Binding-site contacts:
Ligand atom C7 contacts residue GLU171 of chain 1.H at 3.5 Å.
Ligand atom C5 contacts residue MN1 of chain 1.UA at 3.7 Å.
Ligand atom C6 contacts residue MN1 of chain 1.UA at 3.3 Å.
Ligand atom N4 contacts residue HIS71 of chain 1.L at 2.8 Å (h-bond).
Ligand atom C3 contacts residue MN1 of chain 1.FB at 3.7 Å.
Ligand atom O13 contacts residue HIS45 of chain 1.H at 4.0 Å.
Ligand atom C6 contacts residue GLU171 of chain 1.H at 4.1 Å.
Ligand atom N2 contacts residue GLU75 of chain 1.L at 3.9 Å.
Ligand atom O10 contacts residue ARG97 of chain 1.E at 3.5 Å (salt-bridge).
Ligand atom O10 contacts residue LYS175 of chain 1.H at 2.7 Å (salt-bridge).
Ligand atom O13 contacts residue GLU171 of chain 1.H at 2.4 Å (salt-bridge).
Ligand atom O13 contacts residue GLN49 of chain 1.H at 4.0 Å.
Ligand atom N4 contacts residue MN1 of chain 1.FB at 2.7 Å.
Ligand atom O13 contacts residue MN1 of chain 1.UA at 3.5 Å.
Ligand atom N2 contacts residue MN1 of chain 1.UA at 3.4 Å.
Ligand atom C3 contacts residue GLU75 of chain 1.L at 2.7 Å.
Ligand atom N1 contacts residue HIS72 of chain 1.L at 3.8 Å.
Ligand atom O12 contacts residue ARG97 of chain 1.E at 3.9 Å.
Ligand atom C5 contacts residue GLU75 of chain 1.L at 3.7 Å.
Ligand atom O11 contacts residue ARG97 of chain 1.E at 3.2 Å (salt-bridge).
Ligand atom C5 contacts residue LEU105 of chain 1.H at 4.0 Å (hydrophobic).
Ligand atom C5 contacts residue HIS168 of chain 1.H at 3.4 Å.
Ligand atom P9 contacts residue ARG97 of chain 1.E at 3.7 Å.
Ligand atom N4 contacts residue GLU75 of chain 1.L at 2.5 Å (salt-bridge).
Ligand atom C5 contacts residue HIS71 of chain 1.L at 3.2 Å.
Ligand atom N1 contacts residue MN1 of chain 1.UA at 2.6 Å.
Ligand atom N4 contacts residue HIS168 of chain 1.H at 3.3 Å (h-bond).
Ligand atom C3 contacts residue HIS71 of chain 1.L at 3.9 Å.
Ligand atom O10 contacts residue ARG119 of chain 1.E at 3.6 Å.
Ligand atom C5 contacts residue HIS167 of chain 1.H at 3.3 Å.
Ligand atom O12 contacts residue ARG119 of chain 1.E at 3.5 Å (salt-bridge).
Ligand atom C6 contacts residue HIS72 of chain 1.L at 3.6 Å.
Ligand atom N1 contacts residue HIS167 of chain 1.H at 3.5 Å (h-bond).
Ligand atom C5 contacts residue GLU171 of chain 1.H at 3.5 Å.
Ligand atom N1 contacts residue GLU171 of chain 1.H at 2.7 Å (salt-bridge).
Ligand atom N2 contacts residue GLU171 of chain 1.H at 3.9 Å.
Ligand atom N2 contacts residue HIS72 of chain 1.L at 3.8 Å.
Ligand atom N1 contacts residue HIS71 of chain 1.L at 4.0 Å.
Ligand atom C7 contacts residue MN1 of chain 1.UA at 4.0 Å.
Ligand atom C5 contacts residue MN1 of chain 1.FB at 3.7 Å.

Sequence of chain 1.E:
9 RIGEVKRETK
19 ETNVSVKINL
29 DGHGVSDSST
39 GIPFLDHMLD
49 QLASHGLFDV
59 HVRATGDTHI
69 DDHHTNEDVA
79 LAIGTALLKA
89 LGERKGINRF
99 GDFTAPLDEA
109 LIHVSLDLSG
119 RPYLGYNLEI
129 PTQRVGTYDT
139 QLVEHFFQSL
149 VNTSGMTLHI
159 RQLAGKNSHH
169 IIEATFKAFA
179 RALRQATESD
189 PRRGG

The protein below binds the small molecule below.
Small molecule (SMILES): O=P(O)(O)C[C@H](O)Cn1cncn1

Sequence of chain 1.L:
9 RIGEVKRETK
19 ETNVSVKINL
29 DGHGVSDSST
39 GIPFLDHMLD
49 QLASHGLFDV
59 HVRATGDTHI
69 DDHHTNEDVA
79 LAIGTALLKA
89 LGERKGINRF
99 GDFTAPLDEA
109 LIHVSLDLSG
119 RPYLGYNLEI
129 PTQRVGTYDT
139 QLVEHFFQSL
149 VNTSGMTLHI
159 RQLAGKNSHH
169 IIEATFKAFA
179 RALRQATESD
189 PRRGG

Sequence of chain 1.H:
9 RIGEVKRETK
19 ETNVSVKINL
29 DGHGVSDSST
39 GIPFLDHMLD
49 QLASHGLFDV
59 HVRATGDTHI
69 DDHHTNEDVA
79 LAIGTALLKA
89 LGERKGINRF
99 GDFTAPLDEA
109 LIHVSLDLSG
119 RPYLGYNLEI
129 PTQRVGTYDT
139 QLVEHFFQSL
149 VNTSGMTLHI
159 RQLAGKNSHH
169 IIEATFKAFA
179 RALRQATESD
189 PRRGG